Sequence of chain 1.I:
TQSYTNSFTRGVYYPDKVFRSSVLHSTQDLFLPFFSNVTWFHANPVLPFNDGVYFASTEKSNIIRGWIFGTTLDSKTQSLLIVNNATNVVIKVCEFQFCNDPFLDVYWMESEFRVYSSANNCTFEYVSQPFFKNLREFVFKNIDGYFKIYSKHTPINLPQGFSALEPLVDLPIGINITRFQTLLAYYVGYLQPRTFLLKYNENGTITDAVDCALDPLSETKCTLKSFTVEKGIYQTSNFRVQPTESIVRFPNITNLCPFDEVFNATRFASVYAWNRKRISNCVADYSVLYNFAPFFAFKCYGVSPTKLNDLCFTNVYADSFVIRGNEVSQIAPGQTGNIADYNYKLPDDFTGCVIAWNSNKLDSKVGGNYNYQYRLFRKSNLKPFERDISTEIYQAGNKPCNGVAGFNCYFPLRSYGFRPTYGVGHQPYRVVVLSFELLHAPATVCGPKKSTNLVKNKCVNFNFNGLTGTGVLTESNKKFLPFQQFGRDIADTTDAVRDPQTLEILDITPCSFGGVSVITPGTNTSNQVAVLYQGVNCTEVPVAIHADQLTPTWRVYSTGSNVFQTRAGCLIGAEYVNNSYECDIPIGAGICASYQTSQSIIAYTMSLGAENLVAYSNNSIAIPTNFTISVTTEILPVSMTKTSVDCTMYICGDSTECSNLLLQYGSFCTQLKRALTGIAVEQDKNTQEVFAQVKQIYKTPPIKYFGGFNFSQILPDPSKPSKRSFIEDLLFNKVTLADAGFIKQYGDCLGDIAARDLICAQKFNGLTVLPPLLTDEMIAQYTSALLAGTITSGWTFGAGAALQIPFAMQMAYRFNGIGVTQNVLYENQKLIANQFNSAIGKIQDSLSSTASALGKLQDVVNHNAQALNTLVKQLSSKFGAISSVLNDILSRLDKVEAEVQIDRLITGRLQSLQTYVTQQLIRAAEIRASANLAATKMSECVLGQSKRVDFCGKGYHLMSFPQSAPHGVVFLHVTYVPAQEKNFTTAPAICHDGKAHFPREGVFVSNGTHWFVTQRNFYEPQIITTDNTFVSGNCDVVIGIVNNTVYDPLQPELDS

Binding-site contacts:
Ligand atom C2 contacts residue GLU278 of chain 1.I at 3.9 Å.
Ligand atom N2 contacts residue GLU278 of chain 1.I at 3.2 Å (salt-bridge).
Ligand atom C2 contacts residue ASN279 of chain 1.I at 2.5 Å.
Ligand atom O5 contacts residue ASN279 of chain 1.I at 2.4 Å (h-bond).
Ligand atom C7 contacts residue ASN277 of chain 1.I at 3.8 Å.
Ligand atom C1 contacts residue ASN279 of chain 1.I at 1.4 Å.
Ligand atom C1 contacts residue GLU278 of chain 1.I at 3.8 Å.
Ligand atom O7 contacts residue ASN279 of chain 1.I at 4.5 Å.
Ligand atom O5 contacts residue LYS555 of chain 1.H at 4.4 Å.
Ligand atom C8 contacts residue ASN277 of chain 1.I at 3.4 Å.
Ligand atom C8 contacts residue GLU278 of chain 1.I at 3.7 Å.
Ligand atom N2 contacts residue ASN279 of chain 1.I at 2.9 Å (h-bond).
Ligand atom C7 contacts residue ASN279 of chain 1.I at 3.9 Å.
Ligand atom C3 contacts residue GLU278 of chain 1.I at 4.1 Å.
Ligand atom C3 contacts residue ASN279 of chain 1.I at 3.8 Å.
Ligand atom C5 contacts residue ASN279 of chain 1.I at 3.7 Å.
Ligand atom C4 contacts residue ASN279 of chain 1.I at 4.2 Å.
Ligand atom N2 contacts residue ASN277 of chain 1.I at 4.3 Å.
Ligand atom O7 contacts residue ASN277 of chain 1.I at 4.2 Å.
Ligand atom O6 contacts residue LYS555 of chain 1.H at 4.1 Å.
Ligand atom C7 contacts residue GLU278 of chain 1.I at 4.1 Å.

Sequence of chain 1.H:
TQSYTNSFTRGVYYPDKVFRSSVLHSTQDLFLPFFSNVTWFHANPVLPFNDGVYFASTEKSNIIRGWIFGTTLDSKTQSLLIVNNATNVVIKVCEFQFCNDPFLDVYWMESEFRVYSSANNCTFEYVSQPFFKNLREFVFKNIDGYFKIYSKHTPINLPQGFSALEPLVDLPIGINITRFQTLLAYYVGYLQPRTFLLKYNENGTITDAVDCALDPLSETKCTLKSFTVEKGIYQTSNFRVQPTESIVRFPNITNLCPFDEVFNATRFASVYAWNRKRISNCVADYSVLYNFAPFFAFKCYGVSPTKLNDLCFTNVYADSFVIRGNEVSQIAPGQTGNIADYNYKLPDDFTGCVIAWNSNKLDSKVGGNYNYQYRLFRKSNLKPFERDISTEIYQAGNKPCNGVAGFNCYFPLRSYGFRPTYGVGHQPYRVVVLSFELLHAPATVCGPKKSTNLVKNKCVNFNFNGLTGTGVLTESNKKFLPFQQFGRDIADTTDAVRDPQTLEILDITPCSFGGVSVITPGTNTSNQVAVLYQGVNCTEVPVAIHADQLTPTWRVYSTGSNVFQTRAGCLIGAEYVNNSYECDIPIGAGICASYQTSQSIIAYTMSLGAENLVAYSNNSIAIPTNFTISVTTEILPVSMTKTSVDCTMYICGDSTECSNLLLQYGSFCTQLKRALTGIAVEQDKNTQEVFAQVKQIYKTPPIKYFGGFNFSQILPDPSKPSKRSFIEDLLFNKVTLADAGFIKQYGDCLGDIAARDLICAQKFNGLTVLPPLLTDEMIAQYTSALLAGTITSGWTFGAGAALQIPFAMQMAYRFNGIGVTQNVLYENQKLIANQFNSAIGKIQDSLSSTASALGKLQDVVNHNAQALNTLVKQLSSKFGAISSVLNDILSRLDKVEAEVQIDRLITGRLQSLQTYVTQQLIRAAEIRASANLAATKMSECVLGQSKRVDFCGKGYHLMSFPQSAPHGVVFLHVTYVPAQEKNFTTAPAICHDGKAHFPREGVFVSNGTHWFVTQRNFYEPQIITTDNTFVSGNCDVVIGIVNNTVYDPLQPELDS

The small molecule below binds the protein below.
Small molecule (SMILES): CC(=O)N[C@@H]1[C@@H](O)[C@H](O)[C@@H](CO)O[C@H]1O